A small-molecule ligand and the protein it binds are described below.
Small molecule (SMILES): CC(=O)N[C@@H]1[C@@H](O)[C@H](O)[C@@H](CO)O[C@H]1O

Sequence of chain 1.D:
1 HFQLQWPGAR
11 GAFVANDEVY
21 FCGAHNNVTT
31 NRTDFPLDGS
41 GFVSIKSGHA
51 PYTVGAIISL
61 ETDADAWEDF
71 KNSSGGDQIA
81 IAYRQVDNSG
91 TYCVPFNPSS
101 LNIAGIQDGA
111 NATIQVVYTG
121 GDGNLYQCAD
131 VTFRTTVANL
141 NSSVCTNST

Binding-site contacts:
Ligand atom N2 contacts residue ASN27 of chain 1.D at 2.9 Å (h-bond).
Ligand atom C5 contacts residue ASP65 of chain 1.D at 4.4 Å.
Ligand atom C2 contacts residue ASN27 of chain 1.D at 2.4 Å.
Ligand atom C6 contacts residue ASP65 of chain 1.D at 3.8 Å.
Ligand atom C1 contacts residue ASN26 of chain 1.D at 3.7 Å.
Ligand atom O6 contacts residue ASP65 of chain 1.D at 3.3 Å (salt-bridge).
Ligand atom O7 contacts residue ASN27 of chain 1.D at 3.8 Å.
Ligand atom C8 contacts residue ASN27 of chain 1.D at 4.1 Å.
Ligand atom C7 contacts residue ASN27 of chain 1.D at 3.5 Å.
Ligand atom O5 contacts residue ASN26 of chain 1.D at 3.4 Å (h-bond).
Ligand atom C3 contacts residue ASN27 of chain 1.D at 3.7 Å.
Ligand atom C6 contacts residue ASN26 of chain 1.D at 4.4 Å.
Ligand atom O6 contacts residue ASN26 of chain 1.D at 3.4 Å (h-bond).
Ligand atom C5 contacts residue ASN26 of chain 1.D at 4.1 Å.
Ligand atom C4 contacts residue ASN27 of chain 1.D at 4.1 Å.
Ligand atom C5 contacts residue ASN27 of chain 1.D at 3.6 Å.
Ligand atom O5 contacts residue ASP65 of chain 1.D at 3.9 Å.
Ligand atom O5 contacts residue ASN27 of chain 1.D at 2.2 Å (h-bond).
Ligand atom C1 contacts residue ASN27 of chain 1.D at 1.4 Å.